Sequence of chain 1.A:
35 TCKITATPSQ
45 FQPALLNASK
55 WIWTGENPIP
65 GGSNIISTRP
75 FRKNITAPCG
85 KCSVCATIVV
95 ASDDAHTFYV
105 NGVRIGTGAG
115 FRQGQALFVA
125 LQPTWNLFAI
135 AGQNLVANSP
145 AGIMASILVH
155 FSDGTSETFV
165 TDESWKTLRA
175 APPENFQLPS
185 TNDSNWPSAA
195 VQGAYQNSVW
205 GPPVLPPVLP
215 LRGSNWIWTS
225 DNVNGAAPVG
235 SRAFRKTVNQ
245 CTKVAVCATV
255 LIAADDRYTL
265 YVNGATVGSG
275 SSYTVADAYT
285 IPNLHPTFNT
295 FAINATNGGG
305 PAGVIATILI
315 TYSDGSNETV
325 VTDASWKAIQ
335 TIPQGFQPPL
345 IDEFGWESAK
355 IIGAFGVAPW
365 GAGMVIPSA

Binding-site contacts:
Ligand atom C6 contacts residue ARG108 of chain 1.A at 3.2 Å.
Ligand atom O5 contacts residue ASN321 of chain 1.A at 2.3 Å (h-bond).
Ligand atom C2 contacts residue ILE109 of chain 1.A at 3.2 Å (hydrophobic).
Ligand atom O5 contacts residue ARG108 of chain 1.A at 2.9 Å (salt-bridge).
Ligand atom O3 contacts residue GLY110 of chain 1.A at 3.7 Å.
Ligand atom C7 contacts residue PHE122 of chain 1.A at 3.8 Å (hydrophobic).
Ligand atom O7 contacts residue ASN321 of chain 1.A at 4.3 Å.
Ligand atom O5 contacts residue ILE109 of chain 1.A at 4.2 Å.
Ligand atom O6 contacts residue ILE109 of chain 1.A at 4.3 Å.
Ligand atom C2 contacts residue ASN321 of chain 1.A at 2.5 Å.
Ligand atom N2 contacts residue ILE109 of chain 1.A at 4.0 Å.
Ligand atom C3 contacts residue ILE109 of chain 1.A at 3.4 Å (hydrophobic).
Ligand atom C8 contacts residue ILE109 of chain 1.A at 3.2 Å (hydrophobic).
Ligand atom N2 contacts residue ASN321 of chain 1.A at 2.9 Å (h-bond).
Ligand atom C8 contacts residue LEU121 of chain 1.A at 3.9 Å (hydrophobic).
Ligand atom O7 contacts residue PHE122 of chain 1.A at 3.2 Å (h-bond).
Ligand atom O6 contacts residue THR111 of chain 1.A at 3.3 Å (h-bond).
Ligand atom O6 contacts residue ARG108 of chain 1.A at 3.6 Å (salt-bridge).
Ligand atom C3 contacts residue ASN321 of chain 1.A at 3.8 Å.
Ligand atom C4 contacts residue ILE109 of chain 1.A at 3.9 Å (hydrophobic).
Ligand atom O3 contacts residue LEU121 of chain 1.A at 3.9 Å.
Ligand atom C5 contacts residue ARG108 of chain 1.A at 3.7 Å.
Ligand atom O6 contacts residue GLY110 of chain 1.A at 3.8 Å.
Ligand atom C7 contacts residue ILE109 of chain 1.A at 4.0 Å (hydrophobic).
Ligand atom C4 contacts residue ASN321 of chain 1.A at 4.3 Å.
Ligand atom C8 contacts residue ASN321 of chain 1.A at 3.5 Å.
Ligand atom C4 contacts residue ARG108 of chain 1.A at 4.0 Å.
Ligand atom O7 contacts residue LEU313 of chain 1.A at 3.9 Å.
Ligand atom C1 contacts residue ARG108 of chain 1.A at 3.7 Å.
Ligand atom O7 contacts residue ALA120 of chain 1.A at 4.2 Å.
Ligand atom O6 contacts residue GLN119 of chain 1.A at 4.1 Å.
Ligand atom C7 contacts residue LEU121 of chain 1.A at 4.0 Å (hydrophobic).
Ligand atom C8 contacts residue PHE122 of chain 1.A at 3.2 Å (hydrophobic).
Ligand atom C6 contacts residue GLY110 of chain 1.A at 3.6 Å.
Ligand atom C7 contacts residue ASN321 of chain 1.A at 3.4 Å.
Ligand atom C1 contacts residue ASN321 of chain 1.A at 1.5 Å.
Ligand atom C5 contacts residue ASN321 of chain 1.A at 3.6 Å.
Ligand atom O3 contacts residue ILE109 of chain 1.A at 2.7 Å (h-bond).
Ligand atom O7 contacts residue LEU121 of chain 1.A at 3.6 Å.
Ligand atom C6 contacts residue THR111 of chain 1.A at 3.2 Å.

This protein binds this small molecule.
Small molecule (SMILES): CC(=O)N[C@H]1[C@H](O[C@H]2[C@H](O)[C@@H](NC(C)=O)CO[C@@H]2CO)O[C@H](CO)[C@@H](O)[C@@H]1O